This protein binds this small molecule.
Small molecule (SMILES): CCCCCCCC(=O)O

Sequence of chain 1.Q:
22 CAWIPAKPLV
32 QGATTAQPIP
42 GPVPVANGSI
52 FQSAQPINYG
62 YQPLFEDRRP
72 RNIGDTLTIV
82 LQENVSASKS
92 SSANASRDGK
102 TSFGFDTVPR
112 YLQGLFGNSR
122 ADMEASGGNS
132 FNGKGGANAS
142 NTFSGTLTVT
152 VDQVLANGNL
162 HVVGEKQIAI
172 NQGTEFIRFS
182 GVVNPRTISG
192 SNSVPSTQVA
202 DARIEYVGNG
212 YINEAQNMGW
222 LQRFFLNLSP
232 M

Binding-site contacts:
Ligand atom O1 contacts residue CYS22 of chain 1.Q at 2.6 Å (h-bond).
Ligand atom C7 contacts residue TRP221 of chain 1.P at 3.7 Å (hydrophobic).
Ligand atom C1 contacts residue ASN228 of chain 1.O at 4.5 Å.
Ligand atom C1 contacts residue CYS22 of chain 1.Q at 1.7 Å (hydrophobic).
Ligand atom C1 contacts residue TRP24 of chain 1.Q at 4.2 Å (hydrophobic).
Ligand atom C8 contacts residue TRP221 of chain 1.P at 4.0 Å (hydrophobic).
Ligand atom C2 contacts residue ASN228 of chain 1.O at 3.9 Å.
Ligand atom C2 contacts residue CYS22 of chain 1.Q at 2.6 Å (hydrophobic).
Ligand atom C6 contacts residue TRP221 of chain 1.P at 4.5 Å (hydrophobic).
Ligand atom C5 contacts residue TRP221 of chain 1.P at 4.3 Å (hydrophobic).
Ligand atom C4 contacts residue TRP221 of chain 1.P at 4.3 Å (hydrophobic).
Ligand atom C2 contacts residue LEU229 of chain 1.O at 3.9 Å (hydrophobic).
Ligand atom C4 contacts residue LEU229 of chain 1.O at 4.0 Å (hydrophobic).
Ligand atom O1 contacts residue TRP24 of chain 1.Q at 3.3 Å.
Ligand atom C1 contacts residue ALA23 of chain 1.Q at 4.4 Å (hydrophobic).
Ligand atom C1 contacts residue LEU229 of chain 1.O at 4.3 Å (hydrophobic).
Ligand atom O1 contacts residue LEU229 of chain 1.O at 4.2 Å.
Ligand atom C3 contacts residue LEU229 of chain 1.O at 4.2 Å (hydrophobic).
Ligand atom C3 contacts residue CYS22 of chain 1.Q at 3.6 Å (hydrophobic).

Sequence of chain 1.P:
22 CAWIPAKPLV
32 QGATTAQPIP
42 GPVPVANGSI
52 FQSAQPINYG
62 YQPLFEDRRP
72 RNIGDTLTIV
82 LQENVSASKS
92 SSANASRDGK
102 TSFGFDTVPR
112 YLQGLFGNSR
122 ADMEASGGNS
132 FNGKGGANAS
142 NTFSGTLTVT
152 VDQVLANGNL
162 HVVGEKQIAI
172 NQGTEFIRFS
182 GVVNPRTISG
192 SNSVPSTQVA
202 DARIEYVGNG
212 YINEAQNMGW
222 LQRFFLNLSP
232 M

Sequence of chain 1.O:
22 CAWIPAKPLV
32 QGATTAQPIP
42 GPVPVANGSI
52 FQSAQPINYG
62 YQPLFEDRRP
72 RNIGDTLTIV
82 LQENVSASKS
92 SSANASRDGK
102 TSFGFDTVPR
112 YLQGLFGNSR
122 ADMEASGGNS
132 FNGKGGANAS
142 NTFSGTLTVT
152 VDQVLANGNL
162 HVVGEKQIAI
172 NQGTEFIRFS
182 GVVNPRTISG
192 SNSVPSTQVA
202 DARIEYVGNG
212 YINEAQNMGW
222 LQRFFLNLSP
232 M